Binding-site contacts:
Ligand atom N2 contacts residue ASN212 of chain 5.H at 2.9 Å (h-bond).
Ligand atom C1 contacts residue ASN212 of chain 5.H at 1.4 Å.
Ligand atom O6 contacts residue ASN212 of chain 5.H at 4.3 Å.
Ligand atom C5 contacts residue ASN212 of chain 5.H at 3.7 Å.
Ligand atom C3 contacts residue ASN212 of chain 5.H at 3.8 Å.
Ligand atom C2 contacts residue ASN212 of chain 5.H at 2.5 Å.
Ligand atom C1 contacts residue ILE211 of chain 5.H at 4.3 Å (hydrophobic).
Ligand atom C7 contacts residue ASN212 of chain 5.H at 4.0 Å.
Ligand atom N2 contacts residue ILE211 of chain 5.H at 4.5 Å.
Ligand atom C4 contacts residue ASN212 of chain 5.H at 4.2 Å.
Ligand atom O5 contacts residue ASN212 of chain 5.H at 2.4 Å (h-bond).

Sequence of chain 5.H:
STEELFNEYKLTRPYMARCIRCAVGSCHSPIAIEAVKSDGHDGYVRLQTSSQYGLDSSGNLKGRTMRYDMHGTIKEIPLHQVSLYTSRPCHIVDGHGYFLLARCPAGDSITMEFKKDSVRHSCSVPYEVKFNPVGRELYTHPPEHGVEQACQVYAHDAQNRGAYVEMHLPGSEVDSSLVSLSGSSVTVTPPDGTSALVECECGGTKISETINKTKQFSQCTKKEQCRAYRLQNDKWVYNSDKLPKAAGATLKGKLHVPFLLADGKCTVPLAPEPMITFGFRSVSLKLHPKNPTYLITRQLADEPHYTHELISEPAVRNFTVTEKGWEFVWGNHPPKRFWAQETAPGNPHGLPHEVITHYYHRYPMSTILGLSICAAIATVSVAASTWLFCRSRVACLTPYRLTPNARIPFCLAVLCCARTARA

A protein and the small-molecule ligand that binds it are described below.
Small molecule (SMILES): CC(=O)N[C@@H]1[C@@H](O)[C@H](O)[C@@H](CO)O[C@H]1O